Sequence of chain 1.A:
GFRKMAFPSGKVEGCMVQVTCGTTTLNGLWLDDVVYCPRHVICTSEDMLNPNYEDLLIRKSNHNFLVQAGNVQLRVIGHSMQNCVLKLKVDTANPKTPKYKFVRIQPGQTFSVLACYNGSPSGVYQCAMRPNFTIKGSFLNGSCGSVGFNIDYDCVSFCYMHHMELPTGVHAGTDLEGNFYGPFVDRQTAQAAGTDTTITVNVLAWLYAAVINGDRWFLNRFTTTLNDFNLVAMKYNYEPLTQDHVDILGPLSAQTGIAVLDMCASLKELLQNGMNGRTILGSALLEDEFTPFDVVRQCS

Binding-site contacts:
Ligand atom C34 contacts residue THR194 of chain 1.A at 3.4 Å.
Ligand atom O25 contacts residue MET169 of chain 1.A at 3.3 Å.
Ligand atom C30 contacts residue MET169 of chain 1.A at 3.4 Å (hydrophobic).
Ligand atom C30 contacts residue THR194 of chain 1.A at 3.6 Å.
Ligand atom C32 contacts residue GLU170 of chain 1.A at 3.7 Å.
Ligand atom C31 contacts residue THR194 of chain 1.A at 3.0 Å.
Ligand atom F33 contacts residue GLN196 of chain 1.A at 3.0 Å.
Ligand atom O23 contacts residue CYS149 of chain 1.A at 2.8 Å (h-bond).
Ligand atom C31 contacts residue GLN196 of chain 1.A at 3.3 Å.
Ligand atom C28 contacts residue GLU170 of chain 1.A at 3.7 Å.
Ligand atom N18 contacts residue PHE144 of chain 1.A at 3.3 Å (h-bond).
Ligand atom C01 contacts residue GLU170 of chain 1.A at 3.4 Å.
Ligand atom N18 contacts residue GLU170 of chain 1.A at 3.0 Å (salt-bridge).
Ligand atom C22 contacts residue CYS149 of chain 1.A at 1.8 Å (hydrophobic).
Ligand atom C12 contacts residue HIS168 of chain 1.A at 3.6 Å.
Ligand atom O25 contacts residue GLU170 of chain 1.A at 3.1 Å (salt-bridge).
Ligand atom C34 contacts residue GLU170 of chain 1.A at 3.6 Å.
Ligand atom O21 contacts residue HIS176 of chain 1.A at 3.4 Å.
Ligand atom F33 contacts residue PRO172 of chain 1.A at 3.3 Å.
Ligand atom C10 contacts residue HIS45 of chain 1.A at 3.5 Å.
Ligand atom O21 contacts residue GLU170 of chain 1.A at 3.6 Å.
Ligand atom C07 contacts residue HIS168 of chain 1.A at 3.5 Å.
Ligand atom O21 contacts residue HIS167 of chain 1.A at 2.9 Å (h-bond).
Ligand atom C17 contacts residue GLU170 of chain 1.A at 3.6 Å.
Ligand atom C08 contacts residue HIS45 of chain 1.A at 3.7 Å.
Ligand atom C20 contacts residue ASN146 of chain 1.A at 3.6 Å.
Ligand atom O21 contacts residue PHE144 of chain 1.A at 3.4 Å.
Ligand atom C15 contacts residue CYS149 of chain 1.A at 3.6 Å (hydrophobic).
Ligand atom C30 contacts residue ARG192 of chain 1.A at 3.2 Å.
Ligand atom N06 contacts residue GLN193 of chain 1.A at 3.1 Å (h-bond).
Ligand atom C31 contacts residue MET169 of chain 1.A at 3.1 Å (hydrophobic).
Ligand atom O04 contacts residue GLN193 of chain 1.A at 3.5 Å (h-bond).
Ligand atom C32 contacts residue THR194 of chain 1.A at 2.9 Å.
Ligand atom O23 contacts residue GLY147 of chain 1.A at 3.5 Å (h-bond).
Ligand atom C03 contacts residue GLU170 of chain 1.A at 3.4 Å.
Ligand atom C14 contacts residue CYS149 of chain 1.A at 2.8 Å (hydrophobic).
Ligand atom F33 contacts residue THR194 of chain 1.A at 3.1 Å.
Ligand atom N13 contacts residue HIS168 of chain 1.A at 2.9 Å (h-bond).
Ligand atom F33 contacts residue LEU171 of chain 1.A at 3.5 Å.
Ligand atom N13 contacts residue CYS149 of chain 1.A at 3.1 Å (h-bond).

A protein and the small-molecule ligand that binds it are described below.
Small molecule (SMILES): CC(C)C[C@H](NC(=O)OCC(C)(C)Oc1cccc(F)c1)C(=O)N[C@@H](C[C@@H]1CCNC1=O)[C@H](O)S(=O)(=O)O